This small molecule binds to this protein.
Small molecule (SMILES): CC(=O)N[C@@H]1[C@@H](O)[C@H](O)[C@@H](CO)O[C@H]1O

Sequence of chain 1.D:
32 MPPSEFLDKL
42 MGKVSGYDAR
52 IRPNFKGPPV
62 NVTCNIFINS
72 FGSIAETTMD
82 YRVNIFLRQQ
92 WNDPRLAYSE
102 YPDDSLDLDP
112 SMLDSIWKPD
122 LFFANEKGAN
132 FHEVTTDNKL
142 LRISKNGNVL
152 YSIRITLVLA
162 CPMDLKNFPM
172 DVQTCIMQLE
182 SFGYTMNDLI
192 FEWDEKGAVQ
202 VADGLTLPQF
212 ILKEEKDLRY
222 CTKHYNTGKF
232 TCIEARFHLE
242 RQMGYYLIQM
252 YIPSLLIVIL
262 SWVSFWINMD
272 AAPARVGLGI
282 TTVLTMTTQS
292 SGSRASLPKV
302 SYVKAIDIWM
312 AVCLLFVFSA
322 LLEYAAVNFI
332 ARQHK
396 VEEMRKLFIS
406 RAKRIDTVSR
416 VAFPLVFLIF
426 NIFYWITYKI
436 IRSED

Binding-site contacts:
Ligand atom O5 contacts residue ASN62 of chain 1.D at 2.4 Å (h-bond).
Ligand atom C1 contacts residue ASN62 of chain 1.D at 1.4 Å.
Ligand atom C2 contacts residue ASN62 of chain 1.D at 2.5 Å.
Ligand atom C5 contacts residue ASN62 of chain 1.D at 3.7 Å.
Ligand atom C7 contacts residue PRO60 of chain 1.D at 3.3 Å (hydrophobic).
Ligand atom C2 contacts residue PRO60 of chain 1.D at 4.1 Å (hydrophobic).
Ligand atom O7 contacts residue PRO60 of chain 1.D at 2.9 Å (h-bond).
Ligand atom C4 contacts residue ASN62 of chain 1.D at 4.2 Å.
Ligand atom N2 contacts residue PRO60 of chain 1.D at 2.9 Å (h-bond).
Ligand atom O7 contacts residue PRO59 of chain 1.D at 4.1 Å.
Ligand atom C3 contacts residue ASN62 of chain 1.D at 3.8 Å.
Ligand atom O7 contacts residue VAL61 of chain 1.D at 4.2 Å.
Ligand atom N2 contacts residue ASN62 of chain 1.D at 2.9 Å (h-bond).
Ligand atom C8 contacts residue ASN62 of chain 1.D at 3.6 Å.
Ligand atom C1 contacts residue PRO60 of chain 1.D at 4.3 Å (hydrophobic).
Ligand atom C7 contacts residue ASN62 of chain 1.D at 3.4 Å.
Ligand atom O7 contacts residue ASN62 of chain 1.D at 4.3 Å.
Ligand atom O7 contacts residue ASN55 of chain 1.D at 4.3 Å.
Ligand atom O3 contacts residue PRO59 of chain 1.D at 3.9 Å.
Ligand atom N2 contacts residue PRO59 of chain 1.D at 4.2 Å.